Binding-site contacts:
Ligand atom O7 contacts residue ASN170 of chain 1.F at 4.2 Å.
Ligand atom C1 contacts residue ASN170 of chain 1.F at 1.4 Å.
Ligand atom O5 contacts residue ASN170 of chain 1.F at 2.3 Å (h-bond).
Ligand atom C5 contacts residue GLN169 of chain 1.F at 4.5 Å.
Ligand atom C4 contacts residue ASN170 of chain 1.F at 4.2 Å.
Ligand atom C2 contacts residue ASN170 of chain 1.F at 2.5 Å.
Ligand atom O5 contacts residue GLN169 of chain 1.F at 4.5 Å.
Ligand atom N2 contacts residue ASN170 of chain 1.F at 2.9 Å (h-bond).
Ligand atom C7 contacts residue ASN170 of chain 1.F at 3.8 Å.
Ligand atom C1 contacts residue GLN169 of chain 1.F at 4.3 Å.
Ligand atom C3 contacts residue ASN170 of chain 1.F at 3.8 Å.
Ligand atom C5 contacts residue ASN170 of chain 1.F at 3.6 Å.

This protein binds this small molecule.
Small molecule (SMILES): CC(=O)N[C@@H]1[C@@H](O)[C@H](O)[C@@H](CO)O[C@H]1O

Sequence of chain 1.F:
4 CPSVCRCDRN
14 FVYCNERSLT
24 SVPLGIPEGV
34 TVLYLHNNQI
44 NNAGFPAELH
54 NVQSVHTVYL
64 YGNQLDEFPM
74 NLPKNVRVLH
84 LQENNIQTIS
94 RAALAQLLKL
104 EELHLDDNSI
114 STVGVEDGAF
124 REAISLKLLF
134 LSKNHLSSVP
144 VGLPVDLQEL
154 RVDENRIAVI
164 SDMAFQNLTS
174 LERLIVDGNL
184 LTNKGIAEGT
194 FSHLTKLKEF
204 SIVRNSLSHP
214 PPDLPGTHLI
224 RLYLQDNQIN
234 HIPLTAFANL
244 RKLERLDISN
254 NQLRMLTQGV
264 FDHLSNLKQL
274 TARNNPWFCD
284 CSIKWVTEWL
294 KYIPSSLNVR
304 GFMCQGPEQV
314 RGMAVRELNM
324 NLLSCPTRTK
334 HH